Binding-site contacts:
Ligand atom O23 contacts residue ASP123 of chain 1.A at 3.4 Å (salt-bridge).
Ligand atom C18 contacts residue ALA122 of chain 1.A at 3.5 Å (hydrophobic).
Ligand atom O23 contacts residue ALA122 of chain 1.A at 3.4 Å.
Ligand atom C11 contacts residue THR117 of chain 1.A at 3.0 Å.
Ligand atom C5 contacts residue LYS64 of chain 1.A at 3.4 Å.
Ligand atom C6 contacts residue THR117 of chain 1.A at 3.8 Å.
Ligand atom C5 contacts residue LEU115 of chain 1.A at 3.8 Å (hydrophobic).
Ligand atom C15 contacts residue LEU119 of chain 1.A at 3.8 Å (hydrophobic).
Ligand atom C3 contacts residue LEU86 of chain 1.A at 3.9 Å (hydrophobic).
Ligand atom C19 contacts residue ALA122 of chain 1.A at 3.6 Å (hydrophobic).
Ligand atom C21 contacts residue MET120 of chain 1.A at 3.7 Å (hydrophobic).
Ligand atom C15 contacts residue ALA168 of chain 1.A at 3.9 Å (hydrophobic).
Ligand atom C20 contacts residue MET120 of chain 1.A at 2.8 Å (hydrophobic).
Ligand atom C19 contacts residue MET120 of chain 1.A at 3.5 Å (hydrophobic).
Ligand atom C15 contacts residue MET120 of chain 1.A at 4.0 Å (hydrophobic).
Ligand atom C3 contacts residue LYS64 of chain 1.A at 3.9 Å.
Ligand atom C11 contacts residue ALA62 of chain 1.A at 3.9 Å (hydrophobic).
Ligand atom C18 contacts residue ALA168 of chain 1.A at 3.9 Å (hydrophobic).
Ligand atom C4 contacts residue THR117 of chain 1.A at 3.4 Å.
Ligand atom O16 contacts residue ALA168 of chain 1.A at 3.6 Å.
Ligand atom N12 contacts residue LEU178 of chain 1.A at 3.9 Å.
Ligand atom C22 contacts residue ALA122 of chain 1.A at 3.7 Å (hydrophobic).
Ligand atom C20 contacts residue LEU119 of chain 1.A at 3.6 Å (hydrophobic).
Ligand atom C4 contacts residue LEU115 of chain 1.A at 3.8 Å (hydrophobic).
Ligand atom O16 contacts residue HIS118 of chain 1.A at 3.8 Å.
Ligand atom C21 contacts residue GLY121 of chain 1.A at 3.5 Å.
Ligand atom C6 contacts residue LYS64 of chain 1.A at 3.9 Å.
Ligand atom C18 contacts residue MET120 of chain 1.A at 3.9 Å (hydrophobic).
Ligand atom C5 contacts residue THR117 of chain 1.A at 3.9 Å.
Ligand atom C3 contacts residue THR117 of chain 1.A at 3.7 Å.
Ligand atom C4 contacts residue LYS64 of chain 1.A at 3.7 Å.
Ligand atom O16 contacts residue LEU119 of chain 1.A at 3.7 Å.
Ligand atom C20 contacts residue ALA122 of chain 1.A at 3.9 Å (hydrophobic).
Ligand atom C20 contacts residue GLY121 of chain 1.A at 3.9 Å.
Ligand atom O16 contacts residue MET120 of chain 1.A at 2.8 Å (h-bond).
Ligand atom N12 contacts residue THR117 of chain 1.A at 3.7 Å.
Ligand atom C13 contacts residue LEU178 of chain 1.A at 3.9 Å (hydrophobic).
Ligand atom N12 contacts residue HIS118 of chain 1.A at 3.0 Å (h-bond).
Ligand atom C7 contacts residue THR117 of chain 1.A at 4.0 Å.
Ligand atom C11 contacts residue HIS118 of chain 1.A at 3.6 Å.

Sequence of chain 1.A:
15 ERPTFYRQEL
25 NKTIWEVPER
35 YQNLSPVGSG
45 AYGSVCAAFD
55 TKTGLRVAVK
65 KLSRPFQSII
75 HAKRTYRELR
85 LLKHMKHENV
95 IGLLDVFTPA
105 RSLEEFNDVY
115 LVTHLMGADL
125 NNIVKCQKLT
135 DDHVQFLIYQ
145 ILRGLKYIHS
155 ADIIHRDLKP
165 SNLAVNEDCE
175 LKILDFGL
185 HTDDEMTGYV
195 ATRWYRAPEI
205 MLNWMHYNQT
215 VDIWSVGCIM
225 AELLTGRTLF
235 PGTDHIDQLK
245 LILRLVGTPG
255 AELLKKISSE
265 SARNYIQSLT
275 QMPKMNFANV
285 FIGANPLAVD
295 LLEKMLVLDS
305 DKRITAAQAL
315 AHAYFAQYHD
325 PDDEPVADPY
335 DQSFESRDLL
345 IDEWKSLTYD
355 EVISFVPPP

This small molecule binds to this protein.
Small molecule (SMILES): Cc1ccccc1C(=O)c1c[nH]c(C(=O)NCc2ccco2)c1